The small molecule below binds the protein below.
Small molecule (SMILES): COc1cccc(-c2cc(NCc3ccc4c(c3)OCO4)nc(N)n2)c1

Sequence of chain 1.A:
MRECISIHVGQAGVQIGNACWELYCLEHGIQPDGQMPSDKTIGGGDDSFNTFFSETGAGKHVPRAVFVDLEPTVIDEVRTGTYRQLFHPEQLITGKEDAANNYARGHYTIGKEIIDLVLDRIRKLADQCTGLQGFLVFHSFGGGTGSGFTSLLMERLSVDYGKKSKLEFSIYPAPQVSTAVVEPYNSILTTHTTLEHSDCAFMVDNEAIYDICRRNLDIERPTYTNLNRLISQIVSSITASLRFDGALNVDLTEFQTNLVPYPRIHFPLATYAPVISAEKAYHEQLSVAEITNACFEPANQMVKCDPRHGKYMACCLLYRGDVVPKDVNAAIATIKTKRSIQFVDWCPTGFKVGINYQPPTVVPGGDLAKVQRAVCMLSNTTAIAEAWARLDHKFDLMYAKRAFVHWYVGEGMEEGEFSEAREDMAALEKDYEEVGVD

Binding-site contacts:
Ligand atom N12 contacts residue MET257 of chain 1.B at 3.6 Å.
Ligand atom C01 contacts residue PHE167 of chain 1.B at 3.7 Å (hydrophobic).
Ligand atom C04 contacts residue TYR200 of chain 1.B at 3.3 Å (hydrophobic).
Ligand atom C07 contacts residue THR237 of chain 1.B at 3.7 Å.
Ligand atom C16 contacts residue ALA314 of chain 1.B at 3.2 Å (hydrophobic).
Ligand atom C06 contacts residue VAL236 of chain 1.B at 3.7 Å (hydrophobic).
Ligand atom C11 contacts residue TYR200 of chain 1.B at 3.4 Å (hydrophobic).
Ligand atom C14 contacts residue ILE368 of chain 1.B at 3.7 Å (hydrophobic).
Ligand atom C11 contacts residue GLU198 of chain 1.B at 3.2 Å.
Ligand atom C11 contacts residue LEU253 of chain 1.B at 3.6 Å (hydrophobic).
Ligand atom C24 contacts residue LEU253 of chain 1.B at 3.5 Å (hydrophobic).
Ligand atom C09 contacts residue TYR200 of chain 1.B at 3.3 Å (hydrophobic).
Ligand atom C18 contacts residue ALA314 of chain 1.B at 3.7 Å (hydrophobic).
Ligand atom O23 contacts residue LEU246 of chain 1.B at 3.7 Å.
Ligand atom C17 contacts residue ALA314 of chain 1.B at 3.7 Å (hydrophobic).
Ligand atom C18 contacts residue LEU253 of chain 1.B at 3.4 Å (hydrophobic).
Ligand atom C01 contacts residue GLN134 of chain 1.B at 3.2 Å.
Ligand atom N15 contacts residue CYS239 of chain 1.B at 3.1 Å (h-bond).
Ligand atom N15 contacts residue ILE368 of chain 1.B at 3.6 Å.
Ligand atom C01 contacts residue ASN165 of chain 1.B at 3.8 Å.
Ligand atom C06 contacts residue LEU240 of chain 1.B at 3.7 Å (hydrophobic).
Ligand atom O21 contacts residue THR179 of chain 1.A at 3.0 Å.
Ligand atom N12 contacts residue GLU198 of chain 1.B at 2.7 Å (salt-bridge).
Ligand atom N12 contacts residue LEU253 of chain 1.B at 3.6 Å.
Ligand atom C25 contacts residue LEU253 of chain 1.B at 3.7 Å (hydrophobic).
Ligand atom C22 contacts residue THR179 of chain 1.A at 3.2 Å.
Ligand atom C20 contacts residue LEU253 of chain 1.B at 3.3 Å (hydrophobic).
Ligand atom C03 contacts residue LEU250 of chain 1.B at 3.6 Å (hydrophobic).
Ligand atom C07 contacts residue LEU240 of chain 1.B at 3.3 Å (hydrophobic).
Ligand atom C17 contacts residue LEU253 of chain 1.B at 3.6 Å (hydrophobic).
Ligand atom C05 contacts residue TYR200 of chain 1.B at 3.6 Å (hydrophobic).
Ligand atom N10 contacts residue TYR200 of chain 1.B at 2.9 Å (h-bond).
Ligand atom N10 contacts residue GLU198 of chain 1.B at 2.9 Å (salt-bridge).
Ligand atom O02 contacts residue ASN165 of chain 1.B at 3.5 Å (h-bond).
Ligand atom C16 contacts residue ILE316 of chain 1.B at 3.7 Å (hydrophobic).
Ligand atom C05 contacts residue VAL236 of chain 1.B at 3.7 Å (hydrophobic).
Ligand atom C25 contacts residue CYS239 of chain 1.B at 3.7 Å (hydrophobic).
Ligand atom C08 contacts residue TYR50 of chain 1.B at 3.7 Å (hydrophobic).
Ligand atom C26 contacts residue VAL236 of chain 1.B at 3.6 Å (hydrophobic).
Ligand atom C19 contacts residue LEU253 of chain 1.B at 3.3 Å (hydrophobic).

Sequence of chain 1.B:
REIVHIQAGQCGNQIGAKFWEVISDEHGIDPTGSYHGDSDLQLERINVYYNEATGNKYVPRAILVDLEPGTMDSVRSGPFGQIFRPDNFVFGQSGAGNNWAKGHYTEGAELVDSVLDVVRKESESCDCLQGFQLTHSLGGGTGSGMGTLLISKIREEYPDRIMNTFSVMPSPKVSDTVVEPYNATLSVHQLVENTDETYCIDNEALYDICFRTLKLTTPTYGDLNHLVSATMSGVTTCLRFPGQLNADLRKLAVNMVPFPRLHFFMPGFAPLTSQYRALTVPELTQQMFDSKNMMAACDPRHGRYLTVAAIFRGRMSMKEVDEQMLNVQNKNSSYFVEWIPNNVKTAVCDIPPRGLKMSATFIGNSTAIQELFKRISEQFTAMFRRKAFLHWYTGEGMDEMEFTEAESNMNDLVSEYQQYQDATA